Sequence of chain 1.A:
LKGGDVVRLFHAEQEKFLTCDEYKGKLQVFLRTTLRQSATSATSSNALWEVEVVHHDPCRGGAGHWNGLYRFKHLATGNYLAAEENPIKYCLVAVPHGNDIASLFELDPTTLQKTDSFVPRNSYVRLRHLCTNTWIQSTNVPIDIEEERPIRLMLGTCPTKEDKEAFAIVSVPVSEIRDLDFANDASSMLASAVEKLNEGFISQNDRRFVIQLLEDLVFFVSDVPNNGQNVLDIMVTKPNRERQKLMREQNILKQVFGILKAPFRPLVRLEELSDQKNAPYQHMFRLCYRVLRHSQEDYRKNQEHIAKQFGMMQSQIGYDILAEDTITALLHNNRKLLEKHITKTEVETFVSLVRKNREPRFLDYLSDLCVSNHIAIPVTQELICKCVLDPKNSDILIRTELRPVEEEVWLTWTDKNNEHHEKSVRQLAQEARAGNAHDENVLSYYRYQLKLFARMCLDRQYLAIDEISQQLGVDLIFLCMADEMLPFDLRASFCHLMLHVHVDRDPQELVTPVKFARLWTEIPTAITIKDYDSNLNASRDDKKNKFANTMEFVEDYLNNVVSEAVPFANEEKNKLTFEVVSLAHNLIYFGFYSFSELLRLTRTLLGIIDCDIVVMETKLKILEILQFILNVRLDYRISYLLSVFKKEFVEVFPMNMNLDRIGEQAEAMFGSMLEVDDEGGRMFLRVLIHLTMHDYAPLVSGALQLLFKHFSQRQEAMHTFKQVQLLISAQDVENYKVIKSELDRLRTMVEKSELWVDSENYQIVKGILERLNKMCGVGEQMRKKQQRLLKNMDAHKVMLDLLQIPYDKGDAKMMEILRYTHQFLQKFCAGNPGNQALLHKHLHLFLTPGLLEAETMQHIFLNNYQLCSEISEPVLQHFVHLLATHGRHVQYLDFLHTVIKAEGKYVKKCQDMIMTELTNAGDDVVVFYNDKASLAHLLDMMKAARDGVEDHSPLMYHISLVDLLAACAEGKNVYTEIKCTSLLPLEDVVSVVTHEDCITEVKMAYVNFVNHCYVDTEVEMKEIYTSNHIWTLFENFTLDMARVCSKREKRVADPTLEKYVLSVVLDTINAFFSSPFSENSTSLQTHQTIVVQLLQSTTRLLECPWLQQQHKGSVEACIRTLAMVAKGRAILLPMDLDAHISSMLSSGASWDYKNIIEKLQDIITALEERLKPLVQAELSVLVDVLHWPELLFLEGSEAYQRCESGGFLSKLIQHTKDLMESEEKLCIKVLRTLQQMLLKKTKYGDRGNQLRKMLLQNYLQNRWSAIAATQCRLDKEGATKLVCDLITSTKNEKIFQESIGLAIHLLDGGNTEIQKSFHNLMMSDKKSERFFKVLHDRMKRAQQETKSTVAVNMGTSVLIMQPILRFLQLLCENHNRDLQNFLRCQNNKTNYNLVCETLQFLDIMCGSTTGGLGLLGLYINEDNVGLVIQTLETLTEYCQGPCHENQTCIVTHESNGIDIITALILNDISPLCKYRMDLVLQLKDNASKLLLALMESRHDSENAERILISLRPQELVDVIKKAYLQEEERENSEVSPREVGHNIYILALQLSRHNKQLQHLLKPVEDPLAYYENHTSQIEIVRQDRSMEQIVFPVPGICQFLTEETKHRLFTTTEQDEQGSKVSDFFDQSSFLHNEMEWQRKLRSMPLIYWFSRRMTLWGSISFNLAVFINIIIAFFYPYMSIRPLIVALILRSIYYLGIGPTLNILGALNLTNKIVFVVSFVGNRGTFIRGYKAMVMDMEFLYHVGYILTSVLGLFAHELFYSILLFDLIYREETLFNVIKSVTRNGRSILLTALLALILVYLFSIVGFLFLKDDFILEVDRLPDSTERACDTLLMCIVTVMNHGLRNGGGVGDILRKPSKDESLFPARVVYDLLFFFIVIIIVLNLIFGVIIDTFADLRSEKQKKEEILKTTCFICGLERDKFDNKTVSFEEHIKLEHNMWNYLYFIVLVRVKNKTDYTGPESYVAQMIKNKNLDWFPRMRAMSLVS

Binding-site contacts:
Ligand atom O41 contacts residue LYS569 of chain 1.A at 4.2 Å.
Ligand atom O4 contacts residue ARG270 of chain 1.A at 3.2 Å.
Ligand atom C6 contacts residue ARG568 of chain 1.A at 4.0 Å.
Ligand atom O42 contacts residue LEU269 of chain 1.A at 2.9 Å (h-bond).
Ligand atom C3 contacts residue ARG568 of chain 1.A at 4.0 Å.
Ligand atom O42 contacts residue THR268 of chain 1.A at 3.9 Å.
Ligand atom C2 contacts residue ARG270 of chain 1.A at 4.0 Å.
Ligand atom P5 contacts residue TYR567 of chain 1.A at 3.8 Å.
Ligand atom O3 contacts residue ARG568 of chain 1.A at 2.6 Å (salt-bridge).
Ligand atom O5 contacts residue ARG270 of chain 1.A at 4.0 Å.
Ligand atom O52 contacts residue LYS569 of chain 1.A at 3.0 Å (salt-bridge).
Ligand atom P5 contacts residue ARG270 of chain 1.A at 3.7 Å.
Ligand atom P1 contacts residue ARG568 of chain 1.A at 3.9 Å.
Ligand atom O43 contacts residue ARG266 of chain 1.A at 2.9 Å (salt-bridge).
Ligand atom P4 contacts residue THR268 of chain 1.A at 3.8 Å.
Ligand atom O51 contacts residue ARG270 of chain 1.A at 3.2 Å (salt-bridge).
Ligand atom P4 contacts residue ARG270 of chain 1.A at 4.2 Å.
Ligand atom O6 contacts residue ARG270 of chain 1.A at 3.4 Å (salt-bridge).
Ligand atom O52 contacts residue ARG510 of chain 1.A at 3.5 Å (salt-bridge).
Ligand atom O11 contacts residue ARG568 of chain 1.A at 3.8 Å.
Ligand atom P4 contacts residue ARG266 of chain 1.A at 4.1 Å.
Ligand atom P4 contacts residue LEU269 of chain 1.A at 3.8 Å.
Ligand atom O43 contacts residue ALA276 of chain 1.A at 3.7 Å.
Ligand atom O43 contacts residue ARG270 of chain 1.A at 3.9 Å.
Ligand atom O53 contacts residue ARG270 of chain 1.A at 3.2 Å (salt-bridge).
Ligand atom O53 contacts residue TYR567 of chain 1.A at 3.3 Å (h-bond).
Ligand atom O2 contacts residue LEU269 of chain 1.A at 4.1 Å.
Ligand atom C4 contacts residue ARG270 of chain 1.A at 4.1 Å.
Ligand atom C1 contacts residue ARG568 of chain 1.A at 4.1 Å.
Ligand atom O42 contacts residue ARG270 of chain 1.A at 4.1 Å.
Ligand atom C3 contacts residue LEU269 of chain 1.A at 4.2 Å (hydrophobic).
Ligand atom O41 contacts residue ARG266 of chain 1.A at 4.1 Å.
Ligand atom O52 contacts residue TYR567 of chain 1.A at 3.2 Å (h-bond).
Ligand atom O1 contacts residue ARG568 of chain 1.A at 3.4 Å (salt-bridge).
Ligand atom O43 contacts residue THR268 of chain 1.A at 2.6 Å (h-bond).
Ligand atom C5 contacts residue ARG270 of chain 1.A at 3.6 Å.
Ligand atom C6 contacts residue ARG270 of chain 1.A at 4.1 Å.
Ligand atom O43 contacts residue LEU269 of chain 1.A at 3.7 Å.
Ligand atom O12 contacts residue ARG568 of chain 1.A at 3.3 Å.
Ligand atom O5 contacts residue LYS569 of chain 1.A at 4.2 Å.

This protein binds this small molecule.
Small molecule (SMILES): O=P(O)(O)O[C@@H]1[C@H](O)[C@H](O)[C@@H](OP(=O)(O)O)[C@H](OP(=O)(O)O)[C@H]1O